Binding-site contacts:
Ligand atom CBC contacts residue TYR184 of chain 1.A at 3.4 Å (hydrophobic).
Ligand atom CLBM contacts residue VAL46 of chain 1.A at 3.2 Å.
Ligand atom CAC contacts residue GLY117 of chain 1.A at 3.6 Å.
Ligand atom CAN contacts residue MET114 of chain 1.A at 3.4 Å (hydrophobic).
Ligand atom CAR contacts residue PRO112 of chain 1.A at 3.5 Å (hydrophobic).
Ligand atom CAE contacts residue MET165 of chain 1.A at 3.4 Å (hydrophobic).
Ligand atom CAI contacts residue MET165 of chain 1.A at 3.7 Å (hydrophobic).
Ligand atom CBD contacts residue TYR184 of chain 1.A at 3.5 Å (hydrophobic).
Ligand atom CBE contacts residue ALA180 of chain 1.A at 3.1 Å (hydrophobic).
Ligand atom CAD contacts residue GLY117 of chain 1.A at 3.6 Å.
Ligand atom CAR contacts residue LEU94 of chain 1.A at 3.7 Å (hydrophobic).
Ligand atom CAY contacts residue TYR184 of chain 1.A at 3.5 Å (hydrophobic).
Ligand atom CAS contacts residue LEU111 of chain 1.A at 3.7 Å (hydrophobic).
Ligand atom OAW contacts residue ALA175 of chain 1.A at 3.5 Å.
Ligand atom NAP contacts residue ALA62 of chain 1.A at 3.5 Å.
Ligand atom OAW contacts residue LEU94 of chain 1.A at 3.6 Å.
Ligand atom CLBM contacts residue ILE38 of chain 1.A at 3.6 Å.
Ligand atom CAQ contacts residue PRO112 of chain 1.A at 3.5 Å (hydrophobic).
Ligand atom CAJ contacts residue MET165 of chain 1.A at 3.1 Å (hydrophobic).
Ligand atom CAF contacts residue MET114 of chain 1.A at 3.4 Å (hydrophobic).
Ligand atom OAV contacts residue MET165 of chain 1.A at 3.6 Å (h-bond).
Ligand atom OAW contacts residue ASP176 of chain 1.A at 2.9 Å (salt-bridge).
Ligand atom CBE contacts residue ASP176 of chain 1.A at 3.5 Å.
Ligand atom CBB contacts residue TYR184 of chain 1.A at 3.6 Å (hydrophobic).
Ligand atom CAI contacts residue ILE38 of chain 1.A at 3.5 Å (hydrophobic).
Ligand atom CAG contacts residue MET114 of chain 1.A at 3.5 Å (hydrophobic).
Ligand atom CLBM contacts residue GLY39 of chain 1.A at 3.5 Å.
Ligand atom NAP contacts residue MET114 of chain 1.A at 3.4 Å (h-bond).
Ligand atom OAO contacts residue TYR113 of chain 1.A at 3.4 Å.
Ligand atom CAJ contacts residue ILE38 of chain 1.A at 3.6 Å (hydrophobic).
Ligand atom CAS contacts residue LEU94 of chain 1.A at 3.6 Å (hydrophobic).
Ligand atom OAO contacts residue MET114 of chain 1.A at 3.0 Å (h-bond).
Ligand atom CBE contacts residue TYR184 of chain 1.A at 3.1 Å (hydrophobic).
Ligand atom CAM contacts residue MET165 of chain 1.A at 3.6 Å (hydrophobic).
Ligand atom CAG contacts residue LYS115 of chain 1.A at 3.3 Å.
Ligand atom CAG contacts residue TYR113 of chain 1.A at 3.5 Å (hydrophobic).
Ligand atom NAP contacts residue PRO112 of chain 1.A at 3.0 Å (h-bond).
Ligand atom NAH contacts residue MET114 of chain 1.A at 3.0 Å (h-bond).
Ligand atom OAV contacts residue ASP176 of chain 1.A at 3.5 Å (salt-bridge).
Ligand atom OAV contacts residue ALA175 of chain 1.A at 3.2 Å.

This protein binds this small molecule.
Small molecule (SMILES): Cc1[nH]c(CC2=c3cc(S(=O)(=O)N(C)c4cccc(Cl)c4)ccc3=NC2=O)c(C)c1C

Sequence of chain 1.A:
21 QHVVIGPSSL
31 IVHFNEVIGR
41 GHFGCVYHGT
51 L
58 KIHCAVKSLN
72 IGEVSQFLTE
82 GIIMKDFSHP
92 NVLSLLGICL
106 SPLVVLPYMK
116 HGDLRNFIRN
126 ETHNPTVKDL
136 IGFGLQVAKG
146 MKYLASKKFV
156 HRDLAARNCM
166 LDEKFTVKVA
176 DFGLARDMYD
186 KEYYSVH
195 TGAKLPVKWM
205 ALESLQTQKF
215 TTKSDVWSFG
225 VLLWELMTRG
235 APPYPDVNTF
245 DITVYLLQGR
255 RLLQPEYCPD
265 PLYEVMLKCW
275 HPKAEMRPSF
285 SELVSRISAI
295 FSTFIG